Binding-site contacts:
Ligand atom C7 contacts residue ASN62 of chain 1.A at 3.0 Å.
Ligand atom O5 contacts residue ASN62 of chain 1.A at 2.4 Å (h-bond).
Ligand atom C8 contacts residue LYS99 of chain 1.A at 3.4 Å.
Ligand atom O2 contacts residue MAN4 of chain 1.F at 3.3 Å (h-bond).
Ligand atom C4 contacts residue PHE6 of chain 1.A at 3.9 Å (hydrophobic).
Ligand atom O5 contacts residue PHE6 of chain 1.A at 3.4 Å.
Ligand atom C5 contacts residue ASN62 of chain 1.A at 3.7 Å.
Ligand atom O6 contacts residue PHE8 of chain 1.A at 3.6 Å.
Ligand atom C8 contacts residue ASP30 of chain 1.A at 3.8 Å.
Ligand atom N2 contacts residue ASN62 of chain 1.A at 2.8 Å (h-bond).
Ligand atom O7 contacts residue ASN62 of chain 1.A at 2.8 Å (h-bond).
Ligand atom C5 contacts residue GLN60 of chain 1.A at 3.7 Å.
Ligand atom C1 contacts residue ASN62 of chain 1.A at 1.4 Å.
Ligand atom C6 contacts residue PHE6 of chain 1.A at 3.9 Å (hydrophobic).
Ligand atom C3 contacts residue PHE6 of chain 1.A at 3.9 Å (hydrophobic).
Ligand atom O3 contacts residue LYS11 of chain 1.A at 3.6 Å.
Ligand atom C2 contacts residue ASN62 of chain 1.A at 2.4 Å.
Ligand atom O3 contacts residue ARG66 of chain 1.A at 3.4 Å (salt-bridge).
Ligand atom C3 contacts residue ASN62 of chain 1.A at 3.8 Å.
Ligand atom O7 contacts residue ARG66 of chain 1.A at 2.8 Å (salt-bridge).
Ligand atom C6 contacts residue THR25 of chain 1.A at 3.8 Å.
Ligand atom C5 contacts residue PHE8 of chain 1.A at 3.7 Å (hydrophobic).
Ligand atom C6 contacts residue MAN4 of chain 1.F at 3.7 Å.
Ligand atom O4 contacts residue BMA3 of chain 1.F at 3.6 Å (h-bond).
Ligand atom O7 contacts residue VAL29 of chain 1.A at 3.6 Å.
Ligand atom C8 contacts residue ARG66 of chain 1.A at 3.5 Å.
Ligand atom C8 contacts residue PHE6 of chain 1.A at 3.6 Å (hydrophobic).
Ligand atom C1 contacts residue PHE8 of chain 1.A at 3.8 Å (hydrophobic).
Ligand atom C1 contacts residue PHE6 of chain 1.A at 3.8 Å (hydrophobic).
Ligand atom O6 contacts residue PHE6 of chain 1.A at 2.9 Å.
Ligand atom C1 contacts residue THR64 of chain 1.A at 3.5 Å.
Ligand atom C6 contacts residue GLN60 of chain 1.A at 3.0 Å.
Ligand atom C5 contacts residue MAN4 of chain 1.F at 3.4 Å.
Ligand atom O4 contacts residue MAN4 of chain 1.F at 2.8 Å (h-bond).
Ligand atom N2 contacts residue ASP30 of chain 1.A at 3.1 Å (salt-bridge).
Ligand atom C4 contacts residue MAN4 of chain 1.F at 3.6 Å.
Ligand atom C2 contacts residue PHE6 of chain 1.A at 3.6 Å (hydrophobic).
Ligand atom C2 contacts residue PHE8 of chain 1.A at 3.7 Å (hydrophobic).
Ligand atom O4 contacts residue VAL29 of chain 1.A at 3.6 Å.
Ligand atom C7 contacts residue ARG66 of chain 1.A at 3.5 Å.

Sequence of chain 1.A:
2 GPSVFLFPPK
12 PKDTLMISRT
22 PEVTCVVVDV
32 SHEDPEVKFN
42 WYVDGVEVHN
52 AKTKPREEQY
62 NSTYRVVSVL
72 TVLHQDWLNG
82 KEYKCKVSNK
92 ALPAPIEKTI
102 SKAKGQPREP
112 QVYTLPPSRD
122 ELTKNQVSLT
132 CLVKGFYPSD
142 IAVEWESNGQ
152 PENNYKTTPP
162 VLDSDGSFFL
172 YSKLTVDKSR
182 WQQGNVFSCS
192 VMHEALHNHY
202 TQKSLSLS

This small molecule binds to this protein.
Small molecule (SMILES): CC(=O)N[C@H]1[C@H](O[C@H]2[C@H](O)[C@@H](NC(C)=O)CO[C@@H]2CO[C@H]2O[C@@H](C)[C@@H](O)[C@@H](O)[C@@H]2O)O[C@H](CO)[C@@H](O[C@@H]2O[C@H](CO[C@H]3O[C@H](CO)[C@@H](O)[C@H](O)[C@@H]3O[C@@H]3O[C@H](CO)[C@@H](O)[C@H](O)[C@H]3NC(C)=O)[C@@H](O)[C@H](O[C@H]3O[C@H](CO)[C@@H](O)[C@H](O)[C@@H]3O[C@@H]3O[C@H](CO)[C@@H](O)[C@H](O)[C@H]3NC(C)=O)[C@@H]2O)[C@@H]1O